Sequence of chain 1.Y:
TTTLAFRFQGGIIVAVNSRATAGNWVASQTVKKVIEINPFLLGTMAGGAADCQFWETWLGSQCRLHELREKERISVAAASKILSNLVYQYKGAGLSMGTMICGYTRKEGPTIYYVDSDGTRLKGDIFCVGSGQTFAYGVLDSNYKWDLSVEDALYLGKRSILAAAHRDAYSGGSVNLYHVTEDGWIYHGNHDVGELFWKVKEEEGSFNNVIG

A protein and the small-molecule ligand that binds it are described below.
Small molecule (SMILES): CC(C)C[C@H](NC(=O)[C@H](CCc1ccccc1)NC(=O)CN1CCOCC1)C(=O)N[C@@H](Cc1ccccc1)C(=O)N[C@@H](CC(C)C)[C@@H](O)[C@H](C)CO

Sequence of chain 1.Z:
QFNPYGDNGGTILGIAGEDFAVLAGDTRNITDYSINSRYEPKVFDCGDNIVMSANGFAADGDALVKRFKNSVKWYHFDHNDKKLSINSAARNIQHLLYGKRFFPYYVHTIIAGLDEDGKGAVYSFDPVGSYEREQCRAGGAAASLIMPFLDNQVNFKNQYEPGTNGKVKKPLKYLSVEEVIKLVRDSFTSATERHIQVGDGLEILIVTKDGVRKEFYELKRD

Binding-site contacts:
Ligand atom C51 contacts residue TYR170 of chain 1.Y at 3.6 Å (hydrophobic).
Ligand atom C59 contacts residue TYR170 of chain 1.Y at 3.6 Å (hydrophobic).
Ligand atom C51 contacts residue THR1 of chain 1.Y at 1.5 Å.
Ligand atom C58 contacts residue ARG19 of chain 1.Y at 2.8 Å.
Ligand atom C27 contacts residue ALA27 of chain 1.Y at 3.0 Å (hydrophobic).
Ligand atom C47 contacts residue THR1 of chain 1.Y at 1.4 Å.
Ligand atom C12 contacts residue ASP126 of chain 1.Z at 3.2 Å.
Ligand atom O48 contacts residue THR1 of chain 1.Y at 2.4 Å (h-bond).
Ligand atom O9 contacts residue PRO127 of chain 1.Z at 3.6 Å.
Ligand atom N22 contacts residue ASP126 of chain 1.Z at 3.4 Å (salt-bridge).
Ligand atom O1 contacts residue HIS108 of chain 1.Z at 2.8 Å.
Ligand atom C32 contacts residue THR21 of chain 1.Y at 3.6 Å.
Ligand atom O40 contacts residue THR21 of chain 1.Y at 3.1 Å (h-bond).
Ligand atom O48 contacts residue GLY47 of chain 1.Y at 3.5 Å (h-bond).
Ligand atom C59 contacts residue THR1 of chain 1.Y at 2.5 Å.
Ligand atom C39 contacts residue GLY47 of chain 1.Y at 3.5 Å.
Ligand atom N30 contacts residue THR21 of chain 1.Y at 2.9 Å (h-bond).
Ligand atom C27 contacts residue ALA20 of chain 1.Y at 3.5 Å (hydrophobic).
Ligand atom O60 contacts residue MES1 of chain 1.TA at 3.2 Å (h-bond).
Ligand atom C58 contacts residue LYS33 of chain 1.Y at 2.9 Å.
Ligand atom C11 contacts residue ASP126 of chain 1.Z at 3.7 Å.
Ligand atom C43 contacts residue THR1 of chain 1.Y at 2.7 Å.
Ligand atom C23 contacts residue THR21 of chain 1.Y at 3.7 Å.
Ligand atom O60 contacts residue THR1 of chain 1.Y at 3.0 Å (h-bond).
Ligand atom C42 contacts residue THR1 of chain 1.Y at 2.4 Å.
Ligand atom N41 contacts residue GLY47 of chain 1.Y at 2.8 Å (h-bond).
Ligand atom C58 contacts residue THR1 of chain 1.Y at 2.4 Å.
Ligand atom C43 contacts residue GLY47 of chain 1.Y at 3.2 Å.
Ligand atom C31 contacts residue THR21 of chain 1.Y at 3.7 Å.
Ligand atom C47 contacts residue MES1 of chain 1.TA at 3.5 Å.
Ligand atom O48 contacts residue MES1 of chain 1.TA at 2.3 Å (h-bond).
Ligand atom C42 contacts residue GLY47 of chain 1.Y at 3.6 Å.
Ligand atom O29 contacts residue ALA49 of chain 1.Y at 3.3 Å (h-bond).
Ligand atom C31 contacts residue GLY47 of chain 1.Y at 3.5 Å.
Ligand atom C58 contacts residue TYR170 of chain 1.Y at 3.4 Å (hydrophobic).
Ligand atom C2 contacts residue HIS108 of chain 1.Z at 3.5 Å.
Ligand atom O40 contacts residue ALA20 of chain 1.Y at 3.4 Å.
Ligand atom C5 contacts residue ALA22 of chain 1.Y at 3.6 Å (hydrophobic).
Ligand atom C26 contacts residue ASP126 of chain 1.Z at 3.4 Å.
Ligand atom O9 contacts residue HIS108 of chain 1.Z at 3.5 Å (h-bond).